The small molecule below binds the protein below.
Small molecule (SMILES): CC(=O)N[C@@H]1[C@@H](O)[C@H](O)[C@@H](CO)O[C@H]1O

Sequence of chain 1.E:
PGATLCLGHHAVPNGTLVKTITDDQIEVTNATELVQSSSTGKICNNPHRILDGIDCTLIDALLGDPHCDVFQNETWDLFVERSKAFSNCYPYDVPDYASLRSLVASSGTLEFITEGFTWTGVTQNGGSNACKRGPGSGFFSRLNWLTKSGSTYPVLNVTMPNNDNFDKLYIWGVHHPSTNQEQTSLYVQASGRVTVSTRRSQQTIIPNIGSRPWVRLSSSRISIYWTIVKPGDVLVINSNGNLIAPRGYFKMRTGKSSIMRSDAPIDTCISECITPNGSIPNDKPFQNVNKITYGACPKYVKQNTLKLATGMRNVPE

Binding-site contacts:
Ligand atom O5 contacts residue THR312 of chain 1.E at 3.2 Å (h-bond).
Ligand atom O7 contacts residue ASN32 of chain 1.E at 3.9 Å.
Ligand atom C5 contacts residue ASN32 of chain 1.E at 3.7 Å.
Ligand atom O5 contacts residue ASN32 of chain 1.E at 2.3 Å (h-bond).
Ligand atom O6 contacts residue THR312 of chain 1.E at 3.7 Å.
Ligand atom C7 contacts residue ASN32 of chain 1.E at 3.6 Å.
Ligand atom C5 contacts residue THR312 of chain 1.E at 4.4 Å.
Ligand atom C2 contacts residue ASN32 of chain 1.E at 2.4 Å.
Ligand atom C4 contacts residue ASN32 of chain 1.E at 4.2 Å.
Ligand atom C3 contacts residue ASN32 of chain 1.E at 3.8 Å.
Ligand atom C6 contacts residue LEU52 of chain 1.F at 3.6 Å (hydrophobic).
Ligand atom C1 contacts residue ASN32 of chain 1.E at 1.4 Å.
Ligand atom O6 contacts residue LEU52 of chain 1.F at 3.7 Å.
Ligand atom N2 contacts residue ASN32 of chain 1.E at 2.9 Å (h-bond).
Ligand atom C1 contacts residue THR312 of chain 1.E at 3.7 Å.
Ligand atom C6 contacts residue THR312 of chain 1.E at 4.1 Å.

Sequence of chain 1.F:
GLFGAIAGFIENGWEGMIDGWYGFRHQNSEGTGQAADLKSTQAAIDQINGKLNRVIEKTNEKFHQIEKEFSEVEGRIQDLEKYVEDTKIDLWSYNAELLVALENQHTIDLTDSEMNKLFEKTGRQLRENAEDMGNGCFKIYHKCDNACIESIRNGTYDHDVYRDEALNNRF